This small molecule binds to this protein.
Small molecule (SMILES): O=c1cc(-c2ccccc2)nc2c(-c3ccccc3)c(C(F)(F)F)[nH]n12

Binding-site contacts:
Ligand atom OAJ contacts residue PHE93 of chain 1.B at 3.8 Å.
Ligand atom FAS contacts residue SER163 of chain 1.B at 3.8 Å.
Ligand atom FAS contacts residue LEU44 of chain 1.B at 3.9 Å.
Ligand atom NAP contacts residue LEU44 of chain 1.B at 3.4 Å.
Ligand atom CAE contacts residue LYS95 of chain 1.B at 3.6 Å.
Ligand atom CAV contacts residue LYS142 of chain 1.B at 3.9 Å.
Ligand atom CAF contacts residue LYS95 of chain 1.B at 3.4 Å.
Ligand atom NAK contacts residue LEU145 of chain 1.B at 3.7 Å.
Ligand atom CAO contacts residue LEU145 of chain 1.B at 3.8 Å (hydrophobic).
Ligand atom CAD contacts residue GLY97 of chain 1.B at 3.5 Å.
Ligand atom FAT contacts residue LEU145 of chain 1.B at 3.9 Å.
Ligand atom CAI contacts residue LEU44 of chain 1.B at 3.8 Å (hydrophobic).
Ligand atom NAK contacts residue LEU44 of chain 1.B at 3.6 Å.
Ligand atom CAW contacts residue SER98 of chain 1.B at 3.6 Å.
Ligand atom CAC contacts residue LEU16 of chain 1.B at 3.9 Å (hydrophobic).
Ligand atom CAZ contacts residue LEU16 of chain 1.B at 3.9 Å (hydrophobic).
Ligand atom FAR contacts residue ILE24 of chain 1.B at 3.5 Å.
Ligand atom FAT contacts residue SER163 of chain 1.B at 3.2 Å.
Ligand atom NAM contacts residue LEU16 of chain 1.B at 3.8 Å.
Ligand atom CAH contacts residue VAL94 of chain 1.B at 3.2 Å (hydrophobic).
Ligand atom CAV contacts residue SER98 of chain 1.B at 3.4 Å.
Ligand atom OAJ contacts residue VAL94 of chain 1.B at 2.9 Å (h-bond).
Ligand atom CAE contacts residue PHE93 of chain 1.B at 3.5 Å (hydrophobic).
Ligand atom FAR contacts residue LYS46 of chain 1.B at 3.2 Å.
Ligand atom CAY contacts residue LEU16 of chain 1.B at 3.6 Å (hydrophobic).
Ligand atom CAE contacts residue VAL94 of chain 1.B at 3.6 Å (hydrophobic).
Ligand atom CAU contacts residue SER98 of chain 1.B at 4.0 Å.
Ligand atom FAS contacts residue LYS46 of chain 1.B at 3.1 Å.
Ligand atom CAH contacts residue GLY97 of chain 1.B at 3.9 Å.
Ligand atom CAL contacts residue LEU44 of chain 1.B at 3.9 Å (hydrophobic).
Ligand atom NAP contacts residue LEU145 of chain 1.B at 3.4 Å.
Ligand atom CAI contacts residue VAL94 of chain 1.B at 3.8 Å (hydrophobic).
Ligand atom OAJ contacts residue LEU44 of chain 1.B at 3.9 Å.
Ligand atom CAF contacts residue GLY97 of chain 1.B at 3.9 Å.
Ligand atom OAJ contacts residue GLU92 of chain 1.B at 3.7 Å.
Ligand atom CAG contacts residue GLY97 of chain 1.B at 3.6 Å.
Ligand atom CAE contacts residue GLY97 of chain 1.B at 3.3 Å.
Ligand atom CAG contacts residue LEU16 of chain 1.B at 3.9 Å (hydrophobic).
Ligand atom CAQ contacts residue LYS46 of chain 1.B at 3.8 Å.
Ligand atom CAH contacts residue PHE93 of chain 1.B at 3.5 Å (hydrophobic).

Sequence of chain 1.B:
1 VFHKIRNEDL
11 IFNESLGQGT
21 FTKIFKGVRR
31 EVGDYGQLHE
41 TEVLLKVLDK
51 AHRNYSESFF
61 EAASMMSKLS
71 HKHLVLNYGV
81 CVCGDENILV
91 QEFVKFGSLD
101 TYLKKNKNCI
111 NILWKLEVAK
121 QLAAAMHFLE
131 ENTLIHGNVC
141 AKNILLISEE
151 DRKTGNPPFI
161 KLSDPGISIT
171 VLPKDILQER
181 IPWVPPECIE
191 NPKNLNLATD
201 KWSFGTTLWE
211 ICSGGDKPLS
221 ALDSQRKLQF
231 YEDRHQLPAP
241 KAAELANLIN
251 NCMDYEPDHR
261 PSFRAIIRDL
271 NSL